Sequence of chain 1.A:
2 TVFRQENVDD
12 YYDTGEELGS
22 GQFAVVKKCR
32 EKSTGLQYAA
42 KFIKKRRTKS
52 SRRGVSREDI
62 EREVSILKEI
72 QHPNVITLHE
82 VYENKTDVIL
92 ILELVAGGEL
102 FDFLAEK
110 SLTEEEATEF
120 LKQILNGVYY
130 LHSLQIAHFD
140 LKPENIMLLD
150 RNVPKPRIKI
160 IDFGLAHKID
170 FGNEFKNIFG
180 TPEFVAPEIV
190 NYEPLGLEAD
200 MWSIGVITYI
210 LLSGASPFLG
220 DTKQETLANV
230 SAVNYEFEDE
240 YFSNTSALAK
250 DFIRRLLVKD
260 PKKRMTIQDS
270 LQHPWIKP

A small-molecule ligand and the protein it binds are described below.
Small molecule (SMILES): O=c1c(O)c(-c2ccc(O)cc2)oc2cc(O)cc(O)c12

Binding-site contacts:
Ligand atom C19 contacts residue VAL27 of chain 1.A at 4.1 Å (hydrophobic).
Ligand atom C11 contacts residue ILE160 of chain 1.A at 3.6 Å (hydrophobic).
Ligand atom O30 contacts residue GLY22 of chain 1.A at 3.7 Å.
Ligand atom O27 contacts residue GLY20 of chain 1.A at 4.0 Å.
Ligand atom O27 contacts residue LEU19 of chain 1.A at 3.6 Å.
Ligand atom O24 contacts residue ILE77 of chain 1.A at 4.1 Å.
Ligand atom O30 contacts residue SER21 of chain 1.A at 3.3 Å.
Ligand atom O24 contacts residue GLU94 of chain 1.A at 2.7 Å (salt-bridge).
Ligand atom O24 contacts residue ALA40 of chain 1.A at 3.5 Å.
Ligand atom C4 contacts residue VAL27 of chain 1.A at 3.5 Å (hydrophobic).
Ligand atom O13 contacts residue SER21 of chain 1.A at 3.8 Å.
Ligand atom O29 contacts residue LYS42 of chain 1.A at 3.2 Å.
Ligand atom C5 contacts residue VAL27 of chain 1.A at 4.0 Å (hydrophobic).
Ligand atom C16 contacts residue LEU19 of chain 1.A at 3.9 Å (hydrophobic).
Ligand atom C17 contacts residue ALA40 of chain 1.A at 3.6 Å (hydrophobic).
Ligand atom C14 contacts residue ILE160 of chain 1.A at 3.8 Å (hydrophobic).
Ligand atom C11 contacts residue VAL27 of chain 1.A at 3.8 Å (hydrophobic).
Ligand atom C5 contacts residue LYS42 of chain 1.A at 3.8 Å.
Ligand atom C15 contacts residue LEU19 of chain 1.A at 4.1 Å (hydrophobic).
Ligand atom O30 contacts residue GLY20 of chain 1.A at 4.0 Å.
Ligand atom C17 contacts residue VAL96 of chain 1.A at 4.0 Å (hydrophobic).
Ligand atom C19 contacts residue ILE160 of chain 1.A at 4.0 Å (hydrophobic).
Ligand atom C3 contacts residue VAL27 of chain 1.A at 3.8 Å (hydrophobic).
Ligand atom C17 contacts residue GLU94 of chain 1.A at 3.8 Å.
Ligand atom C6 contacts residue ASP161 of chain 1.A at 3.7 Å.
Ligand atom O24 contacts residue VAL96 of chain 1.A at 2.9 Å (h-bond).
Ligand atom O12 contacts residue VAL27 of chain 1.A at 3.5 Å.
Ligand atom C9 contacts residue VAL27 of chain 1.A at 4.1 Å (hydrophobic).
Ligand atom O13 contacts residue GLY20 of chain 1.A at 3.3 Å.
Ligand atom C18 contacts residue ALA40 of chain 1.A at 3.8 Å (hydrophobic).
Ligand atom O29 contacts residue ASP161 of chain 1.A at 3.3 Å (salt-bridge).
Ligand atom C15 contacts residue MET146 of chain 1.A at 3.8 Å (hydrophobic).
Ligand atom C6 contacts residue LYS42 of chain 1.A at 3.8 Å.
Ligand atom O24 contacts residue LEU95 of chain 1.A at 3.4 Å.
Ligand atom C16 contacts residue MET146 of chain 1.A at 3.9 Å (hydrophobic).
Ligand atom C4 contacts residue ILE160 of chain 1.A at 4.1 Å (hydrophobic).
Ligand atom C16 contacts residue VAL96 of chain 1.A at 3.6 Å (hydrophobic).
Ligand atom C14 contacts residue VAL27 of chain 1.A at 3.9 Å (hydrophobic).
Ligand atom O12 contacts residue ILE160 of chain 1.A at 3.4 Å.
Ligand atom C10 contacts residue VAL27 of chain 1.A at 4.0 Å (hydrophobic).